The protein below binds the small molecule below.
Small molecule (SMILES): CC(=O)N[C@H]1[C@H]([C@H](O)[C@H](O)CO)O[C@](O)(C(=O)O)C[C@@H]1O

Binding-site contacts:
Ligand atom O1A contacts residue TYR319 of chain 3.B at 4.2 Å.
Ligand atom O1B contacts residue ARG322 of chain 3.B at 3.7 Å.
Ligand atom C1 contacts residue THR321 of chain 3.B at 3.5 Å.
Ligand atom C3 contacts residue ARG322 of chain 3.B at 3.6 Å.
Ligand atom O8 contacts residue TYR319 of chain 3.B at 4.0 Å.
Ligand atom O1B contacts residue TYR320 of chain 3.B at 3.5 Å.
Ligand atom O9 contacts residue THR317 of chain 3.B at 3.8 Å.
Ligand atom C3 contacts residue ASP259 of chain 3.B at 3.8 Å.
Ligand atom C11 contacts residue ASN311 of chain 3.B at 2.8 Å.
Ligand atom C4 contacts residue ASP259 of chain 3.B at 3.7 Å.
Ligand atom O1A contacts residue THR321 of chain 3.B at 3.5 Å (h-bond).
Ligand atom C10 contacts residue ASN311 of chain 3.B at 3.5 Å.
Ligand atom C1 contacts residue ARG257 of chain 3.B at 3.3 Å.
Ligand atom O7 contacts residue ASN311 of chain 3.B at 3.8 Å.
Ligand atom O4 contacts residue TYR320 of chain 3.B at 3.8 Å.
Ligand atom O2 contacts residue ASP259 of chain 3.B at 4.0 Å.
Ligand atom O9 contacts residue HIS318 of chain 3.B at 3.7 Å.
Ligand atom O6 contacts residue TYR319 of chain 3.B at 3.2 Å (h-bond).
Ligand atom O1B contacts residue ARG257 of chain 3.B at 3.1 Å (salt-bridge).
Ligand atom C1 contacts residue TYR319 of chain 3.B at 4.0 Å (hydrophobic).
Ligand atom O2 contacts residue ARG257 of chain 3.B at 3.1 Å (salt-bridge).
Ligand atom C5 contacts residue TYR320 of chain 3.B at 4.0 Å (hydrophobic).
Ligand atom O7 contacts residue TYR320 of chain 3.B at 3.9 Å.
Ligand atom O1A contacts residue ARG257 of chain 3.B at 4.0 Å.
Ligand atom C8 contacts residue TYR319 of chain 3.B at 3.3 Å (hydrophobic).
Ligand atom C3 contacts residue ARG257 of chain 3.B at 3.7 Å.
Ligand atom C9 contacts residue TYR319 of chain 3.B at 4.2 Å (hydrophobic).
Ligand atom C7 contacts residue TYR319 of chain 3.B at 3.7 Å (hydrophobic).
Ligand atom O4 contacts residue ASP259 of chain 3.B at 4.0 Å.
Ligand atom O7 contacts residue TYR319 of chain 3.B at 3.5 Å (h-bond).
Ligand atom O1B contacts residue THR321 of chain 3.B at 2.5 Å (h-bond).
Ligand atom O4 contacts residue ARG322 of chain 3.B at 3.5 Å (salt-bridge).
Ligand atom C2 contacts residue TYR319 of chain 3.B at 4.1 Å (hydrophobic).
Ligand atom C1 contacts residue TYR320 of chain 3.B at 4.0 Å (hydrophobic).
Ligand atom O10 contacts residue TYR320 of chain 3.B at 3.9 Å.
Ligand atom O10 contacts residue ASP310 of chain 3.B at 3.6 Å.
Ligand atom C6 contacts residue TYR319 of chain 3.B at 3.9 Å (hydrophobic).
Ligand atom O10 contacts residue ASN311 of chain 3.B at 3.6 Å (h-bond).
Ligand atom C2 contacts residue ARG257 of chain 3.B at 3.5 Å.
Ligand atom O9 contacts residue TYR319 of chain 3.B at 3.0 Å (h-bond).

Sequence of chain 3.B:
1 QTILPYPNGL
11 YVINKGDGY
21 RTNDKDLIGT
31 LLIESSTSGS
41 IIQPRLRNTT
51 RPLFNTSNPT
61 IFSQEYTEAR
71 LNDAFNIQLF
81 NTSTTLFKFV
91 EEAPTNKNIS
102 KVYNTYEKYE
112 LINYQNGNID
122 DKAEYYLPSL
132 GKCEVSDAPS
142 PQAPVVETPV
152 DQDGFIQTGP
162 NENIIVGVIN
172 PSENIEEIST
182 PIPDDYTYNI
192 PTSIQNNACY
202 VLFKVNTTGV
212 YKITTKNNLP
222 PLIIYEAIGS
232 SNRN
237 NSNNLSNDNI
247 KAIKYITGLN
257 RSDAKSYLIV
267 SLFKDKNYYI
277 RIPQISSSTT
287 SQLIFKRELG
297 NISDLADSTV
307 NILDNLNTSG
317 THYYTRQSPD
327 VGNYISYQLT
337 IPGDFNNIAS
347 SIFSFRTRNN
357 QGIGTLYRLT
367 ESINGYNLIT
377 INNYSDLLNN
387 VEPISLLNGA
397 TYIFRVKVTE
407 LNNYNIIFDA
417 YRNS